Sequence of chain 12.A:
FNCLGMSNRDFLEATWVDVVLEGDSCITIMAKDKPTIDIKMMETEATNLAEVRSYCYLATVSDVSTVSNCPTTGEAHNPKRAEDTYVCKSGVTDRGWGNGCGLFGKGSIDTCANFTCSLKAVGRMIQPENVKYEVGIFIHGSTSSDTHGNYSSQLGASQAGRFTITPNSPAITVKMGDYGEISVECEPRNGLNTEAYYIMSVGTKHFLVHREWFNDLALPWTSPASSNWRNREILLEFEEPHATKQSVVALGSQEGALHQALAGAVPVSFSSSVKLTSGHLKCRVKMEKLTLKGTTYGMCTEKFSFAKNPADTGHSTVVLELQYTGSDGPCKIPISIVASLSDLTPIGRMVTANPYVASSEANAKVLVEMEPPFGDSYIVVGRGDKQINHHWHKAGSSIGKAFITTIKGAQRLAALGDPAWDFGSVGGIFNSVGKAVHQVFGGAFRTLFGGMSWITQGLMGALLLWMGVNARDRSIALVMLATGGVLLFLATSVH

This protein binds this small molecule.
Small molecule (SMILES): CC(=O)N[C@@H]1[C@@H](O)[C@H](O)[C@@H](CO)O[C@H]1O

Binding-site contacts:
Ligand atom C8 contacts residue SER66 of chain 12.A at 3.3 Å.
Ligand atom N2 contacts residue ASN118 of chain 12.A at 2.9 Å (h-bond).
Ligand atom N2 contacts residue ASP67 of chain 12.A at 4.5 Å.
Ligand atom C2 contacts residue ASN118 of chain 12.A at 2.4 Å.
Ligand atom C7 contacts residue TYR90 of chain 12.A at 4.2 Å (hydrophobic).
Ligand atom O6 contacts residue THR89 of chain 12.A at 4.0 Å.
Ligand atom C8 contacts residue ASP67 of chain 12.A at 3.3 Å.
Ligand atom C6 contacts residue PHE119 of chain 12.A at 4.2 Å (hydrophobic).
Ligand atom O5 contacts residue PHE119 of chain 12.A at 4.1 Å.
Ligand atom O7 contacts residue TYR90 of chain 12.A at 3.8 Å.
Ligand atom C5 contacts residue THR120 of chain 12.A at 4.0 Å.
Ligand atom C5 contacts residue ASN118 of chain 12.A at 3.6 Å.
Ligand atom C8 contacts residue ASN118 of chain 12.A at 3.6 Å.
Ligand atom O5 contacts residue THR120 of chain 12.A at 3.2 Å (h-bond).
Ligand atom C1 contacts residue THR89 of chain 12.A at 4.2 Å.
Ligand atom O7 contacts residue ASN118 of chain 12.A at 4.3 Å.
Ligand atom C6 contacts residue THR120 of chain 12.A at 3.4 Å.
Ligand atom C7 contacts residue ASN118 of chain 12.A at 3.4 Å.
Ligand atom O5 contacts residue THR89 of chain 12.A at 4.5 Å.
Ligand atom C5 contacts residue THR89 of chain 12.A at 4.5 Å.
Ligand atom O6 contacts residue THR120 of chain 12.A at 3.1 Å (h-bond).
Ligand atom N2 contacts residue TYR90 of chain 12.A at 4.2 Å.
Ligand atom C3 contacts residue ASN118 of chain 12.A at 3.8 Å.
Ligand atom C1 contacts residue ASN118 of chain 12.A at 1.4 Å.
Ligand atom C1 contacts residue THR120 of chain 12.A at 4.4 Å.
Ligand atom O6 contacts residue PHE119 of chain 12.A at 3.0 Å (h-bond).
Ligand atom O5 contacts residue ASN118 of chain 12.A at 2.4 Å (h-bond).
Ligand atom C7 contacts residue ASP67 of chain 12.A at 3.3 Å.
Ligand atom C4 contacts residue ASN118 of chain 12.A at 4.2 Å.
Ligand atom O7 contacts residue ASP67 of chain 12.A at 2.8 Å (salt-bridge).